This small molecule binds to this protein.
Small molecule (SMILES): OC1(c2ccc(Cl)cc2)CCNCC1

Binding-site contacts:
Ligand atom C7 contacts residue TRP162 of chain 1.G at 3.3 Å (hydrophobic).
Ligand atom CL1 contacts residue LEU121 of chain 1.H at 3.9 Å.
Ligand atom CL1 contacts residue MET133 of chain 1.H at 4.0 Å.
Ligand atom C3 contacts residue TRP162 of chain 1.G at 3.9 Å (hydrophobic).
Ligand atom C11 contacts residue TRP162 of chain 1.G at 3.8 Å (hydrophobic).
Ligand atom C10 contacts residue TYR204 of chain 1.G at 3.4 Å (hydrophobic).
Ligand atom C2 contacts residue MET133 of chain 1.H at 4.0 Å (hydrophobic).
Ligand atom C5 contacts residue MET133 of chain 1.H at 4.2 Å (hydrophobic).
Ligand atom C4 contacts residue ARG123 of chain 1.H at 4.2 Å.
Ligand atom C5 contacts residue THR163 of chain 1.G at 4.0 Å.
Ligand atom C3 contacts residue CYS207 of chain 1.G at 4.2 Å (hydrophobic).
Ligand atom C5 contacts residue LEU131 of chain 1.H at 4.3 Å (hydrophobic).
Ligand atom C6 contacts residue THR163 of chain 1.G at 4.2 Å.
Ligand atom O1 contacts residue MET133 of chain 1.H at 3.4 Å.
Ligand atom N1 contacts residue TYR204 of chain 1.G at 3.7 Å.
Ligand atom CL1 contacts residue TYR132 of chain 1.H at 4.2 Å.
Ligand atom N1 contacts residue TYR108 of chain 1.G at 3.2 Å (h-bond).
Ligand atom CL1 contacts residue ALA122 of chain 1.H at 4.0 Å.
Ligand atom C10 contacts residue TYR211 of chain 1.G at 3.5 Å (hydrophobic).
Ligand atom CL1 contacts residue ARG123 of chain 1.H at 3.6 Å.
Ligand atom C4 contacts residue TRP162 of chain 1.G at 4.2 Å (hydrophobic).
Ligand atom C11 contacts residue TYR211 of chain 1.G at 3.5 Å (hydrophobic).
Ligand atom C2 contacts residue TRP162 of chain 1.G at 3.4 Å (hydrophobic).
Ligand atom C7 contacts residue MET133 of chain 1.H at 3.8 Å (hydrophobic).
Ligand atom C5 contacts residue TRP162 of chain 1.G at 4.2 Å (hydrophobic).
Ligand atom C9 contacts residue TRP162 of chain 1.G at 3.9 Å (hydrophobic).
Ligand atom C3 contacts residue TYR211 of chain 1.G at 4.0 Å (hydrophobic).
Ligand atom C3 contacts residue LEU131 of chain 1.H at 4.2 Å (hydrophobic).
Ligand atom CL1 contacts residue THR163 of chain 1.G at 3.9 Å.
Ligand atom C6 contacts residue TRP162 of chain 1.G at 3.4 Å (hydrophobic).
Ligand atom C9 contacts residue TRP72 of chain 1.H at 4.1 Å (hydrophobic).
Ligand atom C6 contacts residue MET133 of chain 1.H at 3.6 Å (hydrophobic).
Ligand atom C1 contacts residue TRP162 of chain 1.G at 3.8 Å (hydrophobic).
Ligand atom C9 contacts residue TYR108 of chain 1.G at 3.8 Å (hydrophobic).
Ligand atom C4 contacts residue LEU131 of chain 1.H at 3.6 Å (hydrophobic).
Ligand atom C8 contacts residue TRP162 of chain 1.G at 3.6 Å (hydrophobic).
Ligand atom C3 contacts residue MET133 of chain 1.H at 4.2 Å (hydrophobic).
Ligand atom C1 contacts residue MET133 of chain 1.H at 4.3 Å (hydrophobic).
Ligand atom CL1 contacts residue LEU131 of chain 1.H at 3.0 Å.
Ligand atom O1 contacts residue CYS206 of chain 1.G at 3.4 Å (h-bond).

Sequence of chain 1.G:
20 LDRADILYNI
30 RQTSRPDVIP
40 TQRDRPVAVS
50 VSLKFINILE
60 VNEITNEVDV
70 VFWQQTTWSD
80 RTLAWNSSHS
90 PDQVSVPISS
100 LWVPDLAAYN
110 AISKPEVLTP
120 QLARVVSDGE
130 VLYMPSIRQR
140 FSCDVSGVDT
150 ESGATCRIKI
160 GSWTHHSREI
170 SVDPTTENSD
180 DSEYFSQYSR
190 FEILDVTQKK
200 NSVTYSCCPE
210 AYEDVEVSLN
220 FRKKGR

Sequence of chain 1.H:
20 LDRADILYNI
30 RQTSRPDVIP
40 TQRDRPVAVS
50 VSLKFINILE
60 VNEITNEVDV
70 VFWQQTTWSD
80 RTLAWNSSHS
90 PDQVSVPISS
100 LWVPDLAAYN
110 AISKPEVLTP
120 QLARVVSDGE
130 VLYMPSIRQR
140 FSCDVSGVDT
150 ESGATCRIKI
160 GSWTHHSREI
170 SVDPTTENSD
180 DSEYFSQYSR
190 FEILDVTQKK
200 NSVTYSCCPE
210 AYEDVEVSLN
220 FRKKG